Binding-site contacts:
Ligand atom O12 contacts residue MLY116 of chain 1.B at 3.4 Å.
Ligand atom C18 contacts residue MLY116 of chain 1.B at 4.0 Å.
Ligand atom C19 contacts residue MLY116 of chain 1.B at 3.6 Å.
Ligand atom S3 contacts residue GOL1 of chain 1.O at 3.6 Å (h-bond).
Ligand atom O9 contacts residue GOL1 of chain 1.O at 2.6 Å (h-bond).
Ligand atom O12 contacts residue TRP111 of chain 1.B at 3.4 Å.
Ligand atom O9 contacts residue MLY116 of chain 1.B at 3.8 Å.
Ligand atom O2 contacts residue ARG112 of chain 1.B at 3.0 Å (salt-bridge).
Ligand atom C6 contacts residue MLY116 of chain 1.B at 4.0 Å.
Ligand atom O7 contacts residue GLY117 of chain 1.B at 3.2 Å.
Ligand atom C11 contacts residue MLY116 of chain 1.B at 3.8 Å.
Ligand atom C27 contacts residue MLY116 of chain 1.B at 3.7 Å.
Ligand atom O4 contacts residue MLY116 of chain 1.B at 3.9 Å.
Ligand atom C5 contacts residue MLY116 of chain 1.B at 3.9 Å.
Ligand atom O7 contacts residue GOL1 of chain 1.O at 3.8 Å.
Ligand atom C8 contacts residue MLY116 of chain 1.B at 3.9 Å.
Ligand atom O11 contacts residue ASN106 of chain 1.B at 3.2 Å (h-bond).
Ligand atom O11 contacts residue MLY116 of chain 1.B at 3.5 Å.
Ligand atom S4 contacts residue ASN106 of chain 1.B at 3.9 Å.
Ligand atom S1 contacts residue ARG112 of chain 1.B at 3.7 Å.
Ligand atom C1 contacts residue MLY116 of chain 1.B at 3.9 Å.
Ligand atom C21 contacts residue MLY116 of chain 1.B at 3.9 Å.
Ligand atom O2 contacts residue MLY116 of chain 1.B at 3.6 Å.
Ligand atom C9 contacts residue MLY116 of chain 1.B at 3.8 Å.
Ligand atom O9 contacts residue GLY117 of chain 1.B at 4.0 Å.
Ligand atom C26 contacts residue MLY116 of chain 1.B at 3.8 Å.
Ligand atom C2 contacts residue MLY116 of chain 1.B at 4.0 Å.
Ligand atom S4 contacts residue MLY116 of chain 1.B at 3.7 Å.
Ligand atom C28 contacts residue MLY116 of chain 1.B at 3.8 Å.
Ligand atom C12 contacts residue MLY116 of chain 1.B at 3.8 Å.
Ligand atom C15 contacts residue MLY116 of chain 1.B at 3.8 Å.
Ligand atom C14 contacts residue MLY116 of chain 1.B at 3.8 Å.
Ligand atom C25 contacts residue MLY116 of chain 1.B at 3.9 Å.
Ligand atom C7 contacts residue MLY116 of chain 1.B at 4.0 Å.
Ligand atom C17 contacts residue MLY116 of chain 1.B at 3.9 Å.
Ligand atom C20 contacts residue MLY116 of chain 1.B at 3.9 Å.
Ligand atom O3 contacts residue ARG112 of chain 1.B at 3.3 Å (salt-bridge).
Ligand atom C13 contacts residue MLY116 of chain 1.B at 3.8 Å.
Ligand atom O10 contacts residue ASN106 of chain 1.B at 3.3 Å (h-bond).
Ligand atom O8 contacts residue GOL1 of chain 1.O at 3.7 Å.

Sequence of chain 1.B:
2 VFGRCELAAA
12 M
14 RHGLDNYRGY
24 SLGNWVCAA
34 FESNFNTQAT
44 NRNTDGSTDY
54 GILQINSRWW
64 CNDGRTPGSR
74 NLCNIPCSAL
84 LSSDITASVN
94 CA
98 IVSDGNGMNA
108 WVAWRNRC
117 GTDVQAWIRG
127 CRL

This small molecule binds to this protein.
Small molecule (SMILES): O=S(=O)(O)c1cc2c(O)c(c1)Cc1cc(S(=O)(=O)O)cc(c1O)Cc1cc(S(=O)(=O)O)cc(c1O)Cc1cc(S(=O)(=O)O)cc(c1O)C2